Binding-site contacts:
Ligand atom C2 contacts residue GLU35 of chain 2.A at 4.0 Å.
Ligand atom C7 contacts residue GLU35 of chain 2.A at 3.7 Å.
Ligand atom O5 contacts residue ASN36 of chain 2.A at 2.4 Å (h-bond).
Ligand atom O6 contacts residue TYR23 of chain 2.A at 4.1 Å.
Ligand atom C7 contacts residue ASN36 of chain 2.A at 3.5 Å.
Ligand atom O5 contacts residue TYR23 of chain 2.A at 3.5 Å (h-bond).
Ligand atom N2 contacts residue ASN36 of chain 2.A at 2.9 Å (h-bond).
Ligand atom C5 contacts residue ASN36 of chain 2.A at 3.7 Å.
Ligand atom C4 contacts residue ASN36 of chain 2.A at 4.2 Å.
Ligand atom C1 contacts residue TYR23 of chain 2.A at 3.2 Å (hydrophobic).
Ligand atom C1 contacts residue ASN36 of chain 2.A at 1.6 Å.
Ligand atom C2 contacts residue ASN36 of chain 2.A at 2.4 Å.
Ligand atom O6 contacts residue SER6 of chain 2.A at 3.7 Å.
Ligand atom C3 contacts residue ASN36 of chain 2.A at 3.8 Å.
Ligand atom O7 contacts residue ASN36 of chain 2.A at 3.7 Å.
Ligand atom O5 contacts residue PRO8 of chain 2.A at 4.4 Å.
Ligand atom C3 contacts residue GLU35 of chain 2.A at 4.4 Å.
Ligand atom C5 contacts residue TYR23 of chain 2.A at 3.8 Å (hydrophobic).
Ligand atom C8 contacts residue GLU35 of chain 2.A at 3.5 Å.
Ligand atom C1 contacts residue GLU35 of chain 2.A at 4.2 Å.
Ligand atom N2 contacts residue GLU35 of chain 2.A at 3.0 Å (salt-bridge).
Ligand atom O6 contacts residue PRO8 of chain 2.A at 3.7 Å.

Sequence of chain 2.A:
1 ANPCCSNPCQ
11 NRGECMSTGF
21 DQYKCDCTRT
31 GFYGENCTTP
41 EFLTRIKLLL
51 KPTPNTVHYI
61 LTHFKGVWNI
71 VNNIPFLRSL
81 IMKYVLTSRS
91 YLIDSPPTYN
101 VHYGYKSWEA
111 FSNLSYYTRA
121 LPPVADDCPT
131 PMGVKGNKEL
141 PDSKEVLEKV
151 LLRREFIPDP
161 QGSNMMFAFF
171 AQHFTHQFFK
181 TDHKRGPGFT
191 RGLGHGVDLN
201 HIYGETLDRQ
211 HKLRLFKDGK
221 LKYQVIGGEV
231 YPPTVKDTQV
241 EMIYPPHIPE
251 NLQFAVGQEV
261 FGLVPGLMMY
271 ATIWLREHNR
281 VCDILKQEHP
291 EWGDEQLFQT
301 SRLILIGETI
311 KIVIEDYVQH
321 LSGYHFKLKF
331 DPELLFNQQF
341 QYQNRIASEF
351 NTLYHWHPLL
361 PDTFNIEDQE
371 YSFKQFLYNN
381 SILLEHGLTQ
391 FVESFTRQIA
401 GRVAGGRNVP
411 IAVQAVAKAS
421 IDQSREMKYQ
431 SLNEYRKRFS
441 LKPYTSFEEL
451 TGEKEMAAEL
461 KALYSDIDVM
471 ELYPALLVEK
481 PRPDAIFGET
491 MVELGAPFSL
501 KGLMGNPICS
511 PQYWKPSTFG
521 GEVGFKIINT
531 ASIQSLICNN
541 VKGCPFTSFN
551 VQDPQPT

This small molecule binds to this protein.
Small molecule (SMILES): CC(=O)N[C@@H]1[C@@H](O)[C@H](O)[C@@H](CO)O[C@H]1O